Sequence of chain 1.A:
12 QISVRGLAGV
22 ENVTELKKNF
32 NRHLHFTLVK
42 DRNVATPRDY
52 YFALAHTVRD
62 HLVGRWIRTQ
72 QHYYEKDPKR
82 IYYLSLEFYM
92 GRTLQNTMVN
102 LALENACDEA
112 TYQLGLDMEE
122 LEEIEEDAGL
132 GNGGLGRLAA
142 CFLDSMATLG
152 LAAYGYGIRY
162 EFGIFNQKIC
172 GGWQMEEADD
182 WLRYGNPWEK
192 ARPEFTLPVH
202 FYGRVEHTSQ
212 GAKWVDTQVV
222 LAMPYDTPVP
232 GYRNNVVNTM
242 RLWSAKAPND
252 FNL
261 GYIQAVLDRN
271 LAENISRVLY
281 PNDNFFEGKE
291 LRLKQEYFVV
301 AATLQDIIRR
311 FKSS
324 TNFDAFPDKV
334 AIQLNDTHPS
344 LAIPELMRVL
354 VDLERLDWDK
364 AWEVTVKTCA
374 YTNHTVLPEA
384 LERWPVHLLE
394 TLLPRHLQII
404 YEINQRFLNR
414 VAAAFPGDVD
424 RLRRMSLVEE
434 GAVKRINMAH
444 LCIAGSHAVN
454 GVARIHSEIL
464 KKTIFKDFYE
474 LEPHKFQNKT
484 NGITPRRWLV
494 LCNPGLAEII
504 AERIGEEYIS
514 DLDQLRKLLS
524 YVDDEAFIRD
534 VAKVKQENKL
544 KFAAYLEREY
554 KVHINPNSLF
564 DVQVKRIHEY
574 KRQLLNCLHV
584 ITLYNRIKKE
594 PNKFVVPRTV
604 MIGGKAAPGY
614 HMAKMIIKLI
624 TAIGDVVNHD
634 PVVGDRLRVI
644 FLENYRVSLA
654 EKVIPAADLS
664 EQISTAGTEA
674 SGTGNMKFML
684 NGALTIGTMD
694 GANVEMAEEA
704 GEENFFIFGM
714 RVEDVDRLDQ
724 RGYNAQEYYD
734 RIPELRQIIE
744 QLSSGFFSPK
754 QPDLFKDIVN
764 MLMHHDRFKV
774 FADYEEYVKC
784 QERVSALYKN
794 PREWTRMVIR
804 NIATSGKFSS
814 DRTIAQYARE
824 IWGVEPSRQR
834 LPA

Sequence of chain 2.A:
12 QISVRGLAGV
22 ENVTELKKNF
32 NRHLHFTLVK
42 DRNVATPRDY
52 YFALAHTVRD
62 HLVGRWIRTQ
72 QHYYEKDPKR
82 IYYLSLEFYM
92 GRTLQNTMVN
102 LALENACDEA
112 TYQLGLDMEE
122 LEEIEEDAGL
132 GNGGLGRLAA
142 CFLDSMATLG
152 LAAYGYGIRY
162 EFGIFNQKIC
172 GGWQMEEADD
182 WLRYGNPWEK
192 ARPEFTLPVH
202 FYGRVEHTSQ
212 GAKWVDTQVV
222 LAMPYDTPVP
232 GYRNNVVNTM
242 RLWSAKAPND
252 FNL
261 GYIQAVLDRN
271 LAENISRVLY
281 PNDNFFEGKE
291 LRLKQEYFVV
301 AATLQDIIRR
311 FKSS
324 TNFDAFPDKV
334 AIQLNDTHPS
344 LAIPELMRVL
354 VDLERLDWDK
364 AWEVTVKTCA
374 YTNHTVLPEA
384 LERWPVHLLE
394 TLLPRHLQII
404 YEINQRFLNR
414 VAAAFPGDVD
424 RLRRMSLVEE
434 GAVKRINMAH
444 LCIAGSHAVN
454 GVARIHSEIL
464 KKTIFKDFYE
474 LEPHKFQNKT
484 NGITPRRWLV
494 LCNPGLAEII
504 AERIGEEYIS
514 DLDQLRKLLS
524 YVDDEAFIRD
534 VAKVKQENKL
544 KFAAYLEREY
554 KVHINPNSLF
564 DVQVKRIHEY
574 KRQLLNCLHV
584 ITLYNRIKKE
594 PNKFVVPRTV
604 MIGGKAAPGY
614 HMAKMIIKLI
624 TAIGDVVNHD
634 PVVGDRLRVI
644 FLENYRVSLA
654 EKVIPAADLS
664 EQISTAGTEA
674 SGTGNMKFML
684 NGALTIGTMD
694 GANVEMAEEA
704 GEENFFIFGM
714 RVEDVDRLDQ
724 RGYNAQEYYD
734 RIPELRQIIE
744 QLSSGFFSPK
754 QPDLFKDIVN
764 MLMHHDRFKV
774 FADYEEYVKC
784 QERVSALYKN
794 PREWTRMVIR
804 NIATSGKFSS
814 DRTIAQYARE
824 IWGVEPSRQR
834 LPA

This protein binds this small molecule.
Small molecule (SMILES): O=c1[nH]cnc2c1ncn2[C@@H]1O[C@H](COP(=O)(O)O)[C@@H](O)[C@H]1O

Binding-site contacts:
Ligand atom N7 contacts residue TYR75 of chain 2.A at 3.6 Å.
Ligand atom O2' contacts residue GLN72 of chain 2.A at 3.4 Å.
Ligand atom C5' contacts residue GLN71 of chain 2.A at 4.0 Å.
Ligand atom C2' contacts residue VAL45 of chain 1.A at 3.8 Å (hydrophobic).
Ligand atom N1 contacts residue VAL45 of chain 1.A at 4.3 Å.
Ligand atom C5 contacts residue TYR75 of chain 2.A at 3.6 Å (hydrophobic).
Ligand atom C3' contacts residue VAL45 of chain 1.A at 4.1 Å (hydrophobic).
Ligand atom O3' contacts residue VAL45 of chain 1.A at 4.2 Å.
Ligand atom N9 contacts residue TYR75 of chain 2.A at 3.7 Å.
Ligand atom C6 contacts residue VAL45 of chain 1.A at 4.3 Å (hydrophobic).
Ligand atom O2P contacts residue ARG310 of chain 2.A at 4.4 Å.
Ligand atom C4 contacts residue TYR75 of chain 2.A at 3.7 Å (hydrophobic).
Ligand atom O4' contacts residue GLN71 of chain 2.A at 3.9 Å.
Ligand atom O3P contacts residue ARG309 of chain 2.A at 3.6 Å (salt-bridge).
Ligand atom O2' contacts residue ASP42 of chain 1.A at 3.8 Å.
Ligand atom P contacts residue ARG310 of chain 2.A at 3.7 Å.
Ligand atom C1' contacts residue TYR75 of chain 2.A at 3.8 Å (hydrophobic).
Ligand atom N3 contacts residue TYR75 of chain 2.A at 3.7 Å.
Ligand atom O3P contacts residue ARG310 of chain 2.A at 2.8 Å (salt-bridge).
Ligand atom O1P contacts residue ARG310 of chain 2.A at 3.0 Å (salt-bridge).
Ligand atom C2 contacts residue VAL45 of chain 1.A at 4.0 Å (hydrophobic).
Ligand atom O4' contacts residue TYR75 of chain 2.A at 3.6 Å.
Ligand atom C2' contacts residue ASP42 of chain 1.A at 4.4 Å.
Ligand atom P contacts residue ARG309 of chain 2.A at 4.0 Å.
Ligand atom C8 contacts residue TYR75 of chain 2.A at 3.6 Å (hydrophobic).
Ligand atom C2 contacts residue ASN44 of chain 1.A at 4.5 Å.
Ligand atom C4 contacts residue VAL45 of chain 1.A at 3.6 Å (hydrophobic).
Ligand atom C6 contacts residue TYR75 of chain 2.A at 3.5 Å (hydrophobic).
Ligand atom N3 contacts residue VAL45 of chain 1.A at 3.7 Å.
Ligand atom N7 contacts residue VAL45 of chain 1.A at 4.5 Å.
Ligand atom O3P contacts residue ARG242 of chain 2.A at 4.4 Å.
Ligand atom C2 contacts residue TYR75 of chain 2.A at 3.9 Å (hydrophobic).
Ligand atom O6 contacts residue TYR75 of chain 2.A at 3.7 Å.
Ligand atom N9 contacts residue VAL45 of chain 1.A at 4.0 Å.
Ligand atom C5 contacts residue VAL45 of chain 1.A at 4.0 Å (hydrophobic).
Ligand atom N1 contacts residue TYR75 of chain 2.A at 3.8 Å.
Ligand atom O2P contacts residue ARG309 of chain 2.A at 2.9 Å (salt-bridge).